This protein binds this small molecule.
Small molecule (SMILES): CC(=O)N[C@H]1[C@H](O[C@H]2[C@H](O)[C@@H](NC(C)=O)CO[C@@H]2CO)O[C@H](CO)[C@@H](O)[C@@H]1O

Sequence of chain 2.C:
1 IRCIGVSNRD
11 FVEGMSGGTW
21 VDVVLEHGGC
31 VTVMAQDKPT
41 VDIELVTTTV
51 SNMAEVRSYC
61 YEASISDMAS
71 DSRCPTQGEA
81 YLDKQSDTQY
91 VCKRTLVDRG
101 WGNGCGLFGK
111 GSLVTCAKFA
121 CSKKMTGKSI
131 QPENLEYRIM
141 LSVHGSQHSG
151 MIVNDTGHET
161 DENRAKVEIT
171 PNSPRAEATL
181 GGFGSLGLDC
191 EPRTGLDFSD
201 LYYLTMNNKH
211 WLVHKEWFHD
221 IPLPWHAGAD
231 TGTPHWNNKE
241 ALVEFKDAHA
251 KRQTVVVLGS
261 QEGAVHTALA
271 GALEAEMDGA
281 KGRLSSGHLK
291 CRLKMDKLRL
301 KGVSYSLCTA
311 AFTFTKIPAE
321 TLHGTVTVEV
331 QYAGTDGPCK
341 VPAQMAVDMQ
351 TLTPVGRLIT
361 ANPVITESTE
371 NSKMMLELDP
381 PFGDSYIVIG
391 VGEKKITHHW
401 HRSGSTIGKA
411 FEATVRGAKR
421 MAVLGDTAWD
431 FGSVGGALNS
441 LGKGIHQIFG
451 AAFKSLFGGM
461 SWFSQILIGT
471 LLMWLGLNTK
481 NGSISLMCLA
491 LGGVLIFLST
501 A

Binding-site contacts:
Ligand atom C2 contacts residue ASN154 of chain 2.C at 3.6 Å.
Ligand atom O7 contacts residue ASN154 of chain 2.C at 2.1 Å (h-bond).
Ligand atom C8 contacts residue ASN154 of chain 2.C at 2.3 Å.
Ligand atom O7 contacts residue VAL153 of chain 2.C at 4.1 Å.
Ligand atom C1 contacts residue ASN154 of chain 2.C at 3.0 Å.
Ligand atom O6 contacts residue THR156 of chain 2.C at 2.7 Å (h-bond).
Ligand atom C7 contacts residue ASN154 of chain 2.C at 2.2 Å.
Ligand atom O5 contacts residue THR156 of chain 2.C at 4.0 Å.
Ligand atom C1 contacts residue THR156 of chain 2.C at 4.2 Å.
Ligand atom N2 contacts residue ASN154 of chain 2.C at 3.2 Å (h-bond).
Ligand atom C6 contacts residue THR156 of chain 2.C at 3.7 Å.
Ligand atom O7 contacts residue GLY150 of chain 2.C at 4.2 Å.
Ligand atom O5 contacts residue ASN154 of chain 2.C at 4.1 Å.
Ligand atom C5 contacts residue THR156 of chain 2.C at 4.1 Å.